Sequence of chain 52.F:
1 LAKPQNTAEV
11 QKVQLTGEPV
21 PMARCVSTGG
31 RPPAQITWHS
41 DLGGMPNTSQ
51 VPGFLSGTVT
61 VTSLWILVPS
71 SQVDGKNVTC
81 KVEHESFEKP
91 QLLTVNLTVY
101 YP

Binding-site contacts:
Ligand atom C7 contacts residue ASN47 of chain 52.F at 3.8 Å.
Ligand atom C4 contacts residue ASN47 of chain 52.F at 4.2 Å.
Ligand atom C5 contacts residue ASN47 of chain 52.F at 3.4 Å.
Ligand atom C6 contacts residue ASN47 of chain 52.F at 4.0 Å.
Ligand atom C2 contacts residue ASN47 of chain 52.F at 2.6 Å.
Ligand atom O7 contacts residue ASN47 of chain 52.F at 3.9 Å.
Ligand atom N2 contacts residue ASN47 of chain 52.F at 3.2 Å (h-bond).
Ligand atom O5 contacts residue ASN47 of chain 52.F at 2.2 Å (h-bond).
Ligand atom C3 contacts residue ASN47 of chain 52.F at 3.9 Å.
Ligand atom C1 contacts residue ASN47 of chain 52.F at 1.4 Å.

This protein binds this small molecule.
Small molecule (SMILES): CC(=O)N[C@H]1[C@H](O[C@H]2[C@H](O)[C@@H](NC(C)=O)CO[C@@H]2CO)O[C@H](CO)[C@@H](O)[C@@H]1O